Sequence of chain 9.C:
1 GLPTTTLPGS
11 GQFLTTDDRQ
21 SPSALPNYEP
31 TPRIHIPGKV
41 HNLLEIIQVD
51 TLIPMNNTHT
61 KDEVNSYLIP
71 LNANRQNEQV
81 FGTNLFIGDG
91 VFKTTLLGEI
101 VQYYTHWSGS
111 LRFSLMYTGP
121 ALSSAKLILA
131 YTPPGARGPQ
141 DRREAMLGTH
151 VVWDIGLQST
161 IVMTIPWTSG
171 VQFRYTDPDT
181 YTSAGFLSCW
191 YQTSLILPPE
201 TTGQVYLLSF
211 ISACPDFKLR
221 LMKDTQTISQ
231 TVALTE

Sequence of chain 10.C:
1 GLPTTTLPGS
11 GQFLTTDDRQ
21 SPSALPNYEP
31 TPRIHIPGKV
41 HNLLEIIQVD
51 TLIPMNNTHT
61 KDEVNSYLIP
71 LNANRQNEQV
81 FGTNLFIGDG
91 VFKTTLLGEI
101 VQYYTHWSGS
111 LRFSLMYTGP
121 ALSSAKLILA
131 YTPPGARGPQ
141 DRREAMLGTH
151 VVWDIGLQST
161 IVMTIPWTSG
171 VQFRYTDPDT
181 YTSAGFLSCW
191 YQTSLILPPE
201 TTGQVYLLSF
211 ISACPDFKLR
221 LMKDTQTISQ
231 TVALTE

Sequence of chain 9.A:
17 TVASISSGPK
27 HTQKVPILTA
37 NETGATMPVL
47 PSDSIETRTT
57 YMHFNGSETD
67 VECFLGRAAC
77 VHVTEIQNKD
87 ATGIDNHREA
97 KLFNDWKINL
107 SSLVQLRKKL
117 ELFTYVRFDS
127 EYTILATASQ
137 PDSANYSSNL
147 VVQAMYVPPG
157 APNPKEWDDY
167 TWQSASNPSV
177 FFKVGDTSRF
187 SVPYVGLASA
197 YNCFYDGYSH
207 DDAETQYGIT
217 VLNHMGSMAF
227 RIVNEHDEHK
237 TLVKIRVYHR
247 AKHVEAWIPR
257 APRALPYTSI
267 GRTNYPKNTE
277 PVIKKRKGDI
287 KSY

A small-molecule ligand and the protein it binds are described below.
Small molecule (SMILES): Cc1cc(CCCCCOc2ccc(C3=NCCO3)cc2Cl)on1

Binding-site contacts:
Ligand atom C4B contacts residue MET224 of chain 9.A at 3.8 Å (hydrophobic).
Ligand atom C4B contacts residue TYR152 of chain 9.A at 3.8 Å (hydrophobic).
Ligand atom C5A contacts residue MET224 of chain 9.A at 3.5 Å (hydrophobic).
Ligand atom C5B contacts residue MET224 of chain 9.A at 3.5 Å (hydrophobic).
Ligand atom O1B contacts residue ILE104 of chain 9.A at 3.8 Å.
Ligand atom C1C contacts residue LEU106 of chain 9.A at 3.5 Å (hydrophobic).
Ligand atom C2C contacts residue TYR128 of chain 9.A at 3.8 Å (hydrophobic).
Ligand atom C4 contacts residue LEU106 of chain 9.A at 3.6 Å (hydrophobic).
Ligand atom CL1 contacts residue ILE104 of chain 9.A at 3.5 Å.
Ligand atom C5B contacts residue PHE186 of chain 9.A at 3.5 Å (hydrophobic).
Ligand atom C5C contacts residue TYR152 of chain 9.A at 3.9 Å (hydrophobic).
Ligand atom C5A contacts residue ALA150 of chain 9.A at 3.9 Å (hydrophobic).
Ligand atom C4C contacts residue VAL191 of chain 9.A at 3.5 Å (hydrophobic).
Ligand atom C3B contacts residue TYR152 of chain 9.A at 3.7 Å (hydrophobic).
Ligand atom C2B contacts residue TYR152 of chain 9.A at 3.8 Å (hydrophobic).
Ligand atom C1C contacts residue TYR128 of chain 9.A at 3.7 Å (hydrophobic).
Ligand atom C2A contacts residue PHE186 of chain 9.A at 3.2 Å (hydrophobic).
Ligand atom C31 contacts residue TYR197 of chain 9.A at 3.9 Å (hydrophobic).
Ligand atom C4C contacts residue VAL188 of chain 9.A at 3.9 Å (hydrophobic).
Ligand atom C5 contacts residue LEU106 of chain 9.A at 3.7 Å (hydrophobic).
Ligand atom C2B contacts residue VAL188 of chain 9.A at 3.7 Å (hydrophobic).
Ligand atom C5A contacts residue PHE186 of chain 9.A at 3.4 Å (hydrophobic).
Ligand atom N3A contacts residue PRO174 of chain 9.A at 3.7 Å.
Ligand atom C5A contacts residue VAL176 of chain 9.A at 3.2 Å (hydrophobic).
Ligand atom C6B contacts residue TYR128 of chain 9.A at 3.8 Å (hydrophobic).
Ligand atom C2A contacts residue MET224 of chain 9.A at 3.4 Å (hydrophobic).
Ligand atom N3A contacts residue PHE186 of chain 9.A at 3.9 Å.
Ligand atom C5C contacts residue VAL188 of chain 9.A at 3.9 Å (hydrophobic).
Ligand atom N3A contacts residue ALA24 of chain 9.C at 3.6 Å.
Ligand atom C4A contacts residue PRO174 of chain 9.A at 3.3 Å (hydrophobic).
Ligand atom O1A contacts residue MET224 of chain 9.A at 2.8 Å.
Ligand atom O1A contacts residue PHE186 of chain 9.A at 2.8 Å.
Ligand atom C1B contacts residue VAL188 of chain 9.A at 3.9 Å (hydrophobic).
Ligand atom C2C contacts residue TYR197 of chain 9.A at 3.8 Å (hydrophobic).
Ligand atom C4B contacts residue PHE186 of chain 9.A at 3.4 Å (hydrophobic).
Ligand atom C3C contacts residue TYR128 of chain 9.A at 3.4 Å (hydrophobic).
Ligand atom C5C contacts residue VAL191 of chain 9.A at 3.9 Å (hydrophobic).
Ligand atom CL1 contacts residue TYR128 of chain 9.A at 3.3 Å.
Ligand atom O1 contacts residue MET221 of chain 9.A at 3.2 Å (h-bond).
Ligand atom N2 contacts residue ASN219 of chain 9.A at 3.6 Å.